The small molecule below binds the protein below.
Small molecule (SMILES): O=P(O)(O)C(F)(F)c1ccc(CCCCc2ccc(C(F)(F)P(=O)(O)O)cc2)cc1

Binding-site contacts:
Ligand atom C11 contacts residue PHE182 of chain 1.A at 3.7 Å (hydrophobic).
Ligand atom OP1 contacts residue CYS215 of chain 1.A at 3.3 Å (h-bond).
Ligand atom C5 contacts residue PHE182 of chain 1.A at 3.8 Å (hydrophobic).
Ligand atom F1 contacts residue PHE182 of chain 1.A at 3.2 Å.
Ligand atom F2 contacts residue PHE182 of chain 1.A at 3.6 Å.
Ligand atom OP1 contacts residue ARG221 of chain 1.A at 2.9 Å (salt-bridge).
Ligand atom OP3 contacts residue CYS215 of chain 1.A at 3.3 Å (h-bond).
Ligand atom C6 contacts residue PHE182 of chain 1.A at 3.8 Å (hydrophobic).
Ligand atom OP2 contacts residue ARG221 of chain 1.A at 2.8 Å (salt-bridge).
Ligand atom OP1 contacts residue SER216 of chain 1.A at 2.8 Å (h-bond).
Ligand atom F4 contacts residue ARG47 of chain 1.A at 3.8 Å.
Ligand atom OP2 contacts residue CYS215 of chain 1.A at 3.5 Å (h-bond).
Ligand atom P1 contacts residue GLY220 of chain 1.A at 3.8 Å.
Ligand atom C11 contacts residue TYR46 of chain 1.A at 3.5 Å (hydrophobic).
Ligand atom C8 contacts residue PHE182 of chain 1.A at 3.3 Å (hydrophobic).
Ligand atom C8 contacts residue GLN262 of chain 1.A at 3.6 Å.
Ligand atom F1 contacts residue GLN262 of chain 1.A at 3.3 Å.
Ligand atom F2 contacts residue ARG221 of chain 1.A at 3.6 Å.
Ligand atom OP3 contacts residue GLY218 of chain 1.A at 3.5 Å (h-bond).
Ligand atom OP1 contacts residue ALA217 of chain 1.A at 2.9 Å (h-bond).
Ligand atom F1 contacts residue GLY220 of chain 1.A at 3.8 Å.
Ligand atom C3 contacts residue TYR46 of chain 1.A at 3.8 Å (hydrophobic).
Ligand atom OP3 contacts residue ALA217 of chain 1.A at 3.6 Å.
Ligand atom C7 contacts residue PHE182 of chain 1.A at 3.6 Å (hydrophobic).
Ligand atom OP3 contacts residue GLY220 of chain 1.A at 2.6 Å (h-bond).
Ligand atom C3 contacts residue ASP48 of chain 1.A at 3.8 Å.
Ligand atom C9 contacts residue ALA217 of chain 1.A at 3.8 Å (hydrophobic).
Ligand atom C4 contacts residue TYR46 of chain 1.A at 3.4 Å (hydrophobic).
Ligand atom P1 contacts residue CYS215 of chain 1.A at 3.5 Å.
Ligand atom C8 contacts residue ALA217 of chain 1.A at 3.7 Å (hydrophobic).
Ligand atom C2 contacts residue TYR46 of chain 1.A at 3.5 Å (hydrophobic).
Ligand atom OP2 contacts residue GLY220 of chain 1.A at 3.5 Å.
Ligand atom OP3 contacts residue ILE219 of chain 1.A at 3.1 Å (h-bond).
Ligand atom C10 contacts residue PHE182 of chain 1.A at 3.5 Å (hydrophobic).
Ligand atom C7 contacts residue ALA217 of chain 1.A at 3.7 Å (hydrophobic).
Ligand atom C17 contacts residue ARG47 of chain 1.A at 3.5 Å.
Ligand atom C9 contacts residue PHE182 of chain 1.A at 3.2 Å (hydrophobic).
Ligand atom P1 contacts residue ARG221 of chain 1.A at 3.6 Å.
Ligand atom F3 contacts residue ARG47 of chain 1.A at 3.1 Å.
Ligand atom C7 contacts residue GLN262 of chain 1.A at 3.8 Å.

Sequence of chain 1.A:
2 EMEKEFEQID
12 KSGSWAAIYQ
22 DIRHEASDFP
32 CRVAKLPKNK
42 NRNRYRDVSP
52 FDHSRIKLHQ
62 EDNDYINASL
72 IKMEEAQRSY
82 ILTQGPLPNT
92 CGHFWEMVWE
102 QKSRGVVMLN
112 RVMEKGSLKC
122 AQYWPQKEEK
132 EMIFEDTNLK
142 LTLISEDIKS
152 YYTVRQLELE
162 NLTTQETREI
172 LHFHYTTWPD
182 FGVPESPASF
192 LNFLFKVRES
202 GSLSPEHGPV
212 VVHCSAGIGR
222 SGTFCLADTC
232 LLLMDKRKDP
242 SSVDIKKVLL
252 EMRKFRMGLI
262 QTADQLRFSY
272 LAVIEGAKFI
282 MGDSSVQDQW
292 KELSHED